The protein below binds the small molecule below.
Small molecule (SMILES): CC(=O)N[C@H]1[C@H](O[C@H]2[C@H](O)[C@@H](NC(C)=O)CO[C@@H]2CO)O[C@H](CO)[C@@H](O)[C@@H]1O

Sequence of chain 1.A:
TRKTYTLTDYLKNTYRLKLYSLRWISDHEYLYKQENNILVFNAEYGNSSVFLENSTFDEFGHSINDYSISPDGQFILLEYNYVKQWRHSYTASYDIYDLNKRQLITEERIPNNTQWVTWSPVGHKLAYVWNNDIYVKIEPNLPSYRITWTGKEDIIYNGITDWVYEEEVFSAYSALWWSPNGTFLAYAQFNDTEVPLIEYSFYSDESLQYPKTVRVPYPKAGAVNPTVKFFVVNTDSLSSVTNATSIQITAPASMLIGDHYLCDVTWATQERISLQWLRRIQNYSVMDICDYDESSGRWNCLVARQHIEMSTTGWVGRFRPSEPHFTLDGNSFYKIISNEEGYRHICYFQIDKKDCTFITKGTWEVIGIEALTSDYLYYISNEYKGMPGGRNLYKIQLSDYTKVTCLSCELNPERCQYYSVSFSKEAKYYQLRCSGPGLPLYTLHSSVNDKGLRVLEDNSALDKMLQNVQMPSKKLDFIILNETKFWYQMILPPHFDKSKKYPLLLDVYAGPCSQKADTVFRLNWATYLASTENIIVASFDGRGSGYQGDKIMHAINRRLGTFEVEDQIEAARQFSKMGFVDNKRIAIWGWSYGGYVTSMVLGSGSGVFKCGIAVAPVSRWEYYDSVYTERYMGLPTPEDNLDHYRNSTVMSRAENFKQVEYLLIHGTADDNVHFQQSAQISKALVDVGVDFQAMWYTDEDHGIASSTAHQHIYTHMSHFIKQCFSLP

Binding-site contacts:
Ligand atom O6 contacts residue ARG558 of chain 1.A at 3.7 Å.
Ligand atom C1 contacts residue ASN283 of chain 1.A at 1.4 Å.
Ligand atom O7 contacts residue SER311 of chain 1.A at 2.9 Å (h-bond).
Ligand atom O6 contacts residue ASP640 of chain 1.A at 3.4 Å (salt-bridge).
Ligand atom C2 contacts residue ASN283 of chain 1.A at 2.4 Å.
Ligand atom C7 contacts residue ASN283 of chain 1.A at 3.4 Å.
Ligand atom C4 contacts residue ASN283 of chain 1.A at 4.3 Å.
Ligand atom O6 contacts residue GLU639 of chain 1.A at 4.3 Å.
Ligand atom C3 contacts residue ASN283 of chain 1.A at 3.8 Å.
Ligand atom O7 contacts residue THR312 of chain 1.A at 3.5 Å.
Ligand atom C5 contacts residue ILE281 of chain 1.A at 3.9 Å (hydrophobic).
Ligand atom O5 contacts residue ILE281 of chain 1.A at 3.8 Å.
Ligand atom C6 contacts residue ILE281 of chain 1.A at 4.3 Å (hydrophobic).
Ligand atom C8 contacts residue MET310 of chain 1.A at 3.6 Å (hydrophobic).
Ligand atom C1 contacts residue ILE281 of chain 1.A at 4.0 Å (hydrophobic).
Ligand atom C6 contacts residue ARG558 of chain 1.A at 4.1 Å.
Ligand atom N2 contacts residue SER311 of chain 1.A at 4.2 Å.
Ligand atom O5 contacts residue ASN283 of chain 1.A at 2.4 Å (h-bond).
Ligand atom C8 contacts residue SER311 of chain 1.A at 3.8 Å.
Ligand atom O7 contacts residue ASN283 of chain 1.A at 3.6 Å.
Ligand atom N2 contacts residue ASN283 of chain 1.A at 2.8 Å (h-bond).
Ligand atom C7 contacts residue SER311 of chain 1.A at 3.4 Å.
Ligand atom C5 contacts residue ASN283 of chain 1.A at 3.6 Å.
Ligand atom C8 contacts residue ASN283 of chain 1.A at 4.4 Å.